Binding-site contacts:
Ligand atom C5 contacts residue TRP16 of chain 1.A at 3.7 Å (hydrophobic).
Ligand atom O1 contacts residue ASP200 of chain 1.A at 2.6 Å (salt-bridge).
Ligand atom O5 contacts residue CYS110 of chain 1.A at 3.5 Å (h-bond).
Ligand atom O6 contacts residue CYS110 of chain 1.A at 3.6 Å.
Ligand atom C1 contacts residue GLA1 of chain 1.I at 3.9 Å.
Ligand atom C2 contacts residue ASP139 of chain 1.A at 3.5 Å.
Ligand atom O5 contacts residue ASP139 of chain 1.A at 2.9 Å (salt-bridge).
Ligand atom C2 contacts residue ARG196 of chain 1.A at 4.0 Å.
Ligand atom O3 contacts residue ARG196 of chain 1.A at 3.1 Å (salt-bridge).
Ligand atom O2 contacts residue GLA1 of chain 1.I at 3.5 Å.
Ligand atom O4 contacts residue LYS137 of chain 1.A at 2.9 Å (salt-bridge).
Ligand atom C3 contacts residue LYS137 of chain 1.A at 3.8 Å.
Ligand atom C4 contacts residue LYS137 of chain 1.A at 3.8 Å.
Ligand atom O4 contacts residue ASP61 of chain 1.A at 2.6 Å (salt-bridge).
Ligand atom O6 contacts residue ASP62 of chain 1.A at 2.8 Å (salt-bridge).
Ligand atom C6 contacts residue TYR102 of chain 1.A at 3.7 Å (hydrophobic).
Ligand atom C1 contacts residue ASP200 of chain 1.A at 3.6 Å.
Ligand atom C2 contacts residue ASP200 of chain 1.A at 3.5 Å.
Ligand atom O3 contacts residue ASP200 of chain 1.A at 3.9 Å.
Ligand atom C6 contacts residue ASP62 of chain 1.A at 3.4 Å.
Ligand atom C6 contacts residue ASP61 of chain 1.A at 3.4 Å.
Ligand atom C3 contacts residue ARG196 of chain 1.A at 4.1 Å.
Ligand atom O6 contacts residue MET111 of chain 1.A at 3.6 Å.
Ligand atom O2 contacts residue ASP200 of chain 1.A at 2.5 Å (salt-bridge).
Ligand atom O3 contacts residue LYS137 of chain 1.A at 2.8 Å (salt-bridge).
Ligand atom C1 contacts residue ASP139 of chain 1.A at 3.1 Å.
Ligand atom C5 contacts residue ASP139 of chain 1.A at 4.0 Å.
Ligand atom C3 contacts residue ASP200 of chain 1.A at 3.4 Å.
Ligand atom O1 contacts residue GLA1 of chain 1.I at 3.2 Å (h-bond).
Ligand atom C3 contacts residue TRP16 of chain 1.A at 4.0 Å (hydrophobic).
Ligand atom O6 contacts residue TRP16 of chain 1.A at 3.4 Å.
Ligand atom C5 contacts residue ASP61 of chain 1.A at 4.0 Å.
Ligand atom C4 contacts residue ASP61 of chain 1.A at 3.4 Å.
Ligand atom O5 contacts residue TYR102 of chain 1.A at 3.8 Å.
Ligand atom C6 contacts residue TRP16 of chain 1.A at 3.7 Å (hydrophobic).
Ligand atom O2 contacts residue ARG196 of chain 1.A at 3.2 Å (salt-bridge).
Ligand atom C1 contacts residue CYS110 of chain 1.A at 3.7 Å (hydrophobic).
Ligand atom O4 contacts residue ASP139 of chain 1.A at 4.0 Å.
Ligand atom C4 contacts residue TRP16 of chain 1.A at 3.6 Å (hydrophobic).
Ligand atom O4 contacts residue TYR102 of chain 1.A at 3.4 Å.

The small molecule below binds the protein below.
Small molecule (SMILES): OC[C@H]1O[C@H](O)[C@H](O)[C@@H](O)[C@H]1O

Sequence of chain 1.A:
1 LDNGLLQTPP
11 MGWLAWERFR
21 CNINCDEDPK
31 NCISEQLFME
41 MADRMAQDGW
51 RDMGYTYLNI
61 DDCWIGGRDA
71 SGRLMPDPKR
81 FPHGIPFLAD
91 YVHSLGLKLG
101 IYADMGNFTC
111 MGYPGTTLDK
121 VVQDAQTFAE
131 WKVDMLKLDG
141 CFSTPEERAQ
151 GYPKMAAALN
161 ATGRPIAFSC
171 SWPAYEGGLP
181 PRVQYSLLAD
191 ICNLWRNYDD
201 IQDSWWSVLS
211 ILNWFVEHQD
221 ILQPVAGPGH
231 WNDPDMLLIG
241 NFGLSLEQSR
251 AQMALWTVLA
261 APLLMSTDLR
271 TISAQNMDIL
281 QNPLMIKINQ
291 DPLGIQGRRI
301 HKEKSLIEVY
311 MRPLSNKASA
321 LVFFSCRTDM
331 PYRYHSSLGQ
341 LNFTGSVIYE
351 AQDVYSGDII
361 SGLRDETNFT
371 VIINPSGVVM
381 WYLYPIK